The small molecule below binds the protein below.
Small molecule (SMILES): N=C(NO)NCCC[C@H](N)C(=O)O

Sequence of chain 1.A:
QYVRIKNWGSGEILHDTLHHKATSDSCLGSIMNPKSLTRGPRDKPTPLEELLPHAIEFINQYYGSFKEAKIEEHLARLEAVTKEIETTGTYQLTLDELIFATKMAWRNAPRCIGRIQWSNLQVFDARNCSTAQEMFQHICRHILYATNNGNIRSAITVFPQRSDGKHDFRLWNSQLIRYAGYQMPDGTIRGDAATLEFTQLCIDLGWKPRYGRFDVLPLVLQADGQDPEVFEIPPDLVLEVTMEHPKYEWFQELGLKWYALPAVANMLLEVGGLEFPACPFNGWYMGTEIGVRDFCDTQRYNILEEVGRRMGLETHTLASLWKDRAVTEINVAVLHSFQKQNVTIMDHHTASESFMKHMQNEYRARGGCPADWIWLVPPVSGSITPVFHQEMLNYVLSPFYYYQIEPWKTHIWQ

Binding-site contacts:
Ligand atom CG contacts residue HEM1 of chain 1.C at 3.7 Å.
Ligand atom N contacts residue GLU295 of chain 1.A at 2.7 Å (salt-bridge).
Ligand atom O contacts residue TYR265 of chain 1.A at 3.5 Å (h-bond).
Ligand atom CA contacts residue HEM1 of chain 1.C at 4.1 Å.
Ligand atom CZ contacts residue TRP290 of chain 1.A at 4.0 Å (hydrophobic).
Ligand atom CB contacts residue GLN181 of chain 1.A at 4.0 Å.
Ligand atom OXT contacts residue GLU295 of chain 1.A at 3.5 Å.
Ligand atom CG contacts residue GLU295 of chain 1.A at 3.5 Å.
Ligand atom CD contacts residue VAL270 of chain 1.A at 3.7 Å (hydrophobic).
Ligand atom OH1 contacts residue PRO268 of chain 1.A at 4.0 Å.
Ligand atom O contacts residue TYR291 of chain 1.A at 3.1 Å (h-bond).
Ligand atom NE contacts residue GLU295 of chain 1.A at 2.9 Å (salt-bridge).
Ligand atom N contacts residue HEM1 of chain 1.C at 3.2 Å (h-bond).
Ligand atom NH1 contacts residue PRO268 of chain 1.A at 3.9 Å.
Ligand atom CD contacts residue PRO268 of chain 1.A at 4.0 Å (hydrophobic).
Ligand atom CA contacts residue GLU295 of chain 1.A at 3.4 Å.
Ligand atom OXT contacts residue ASP300 of chain 1.A at 2.8 Å (salt-bridge).
Ligand atom C contacts residue GLU295 of chain 1.A at 4.1 Å.
Ligand atom CZ contacts residue PRO268 of chain 1.A at 3.6 Å (hydrophobic).
Ligand atom O contacts residue ASP300 of chain 1.A at 3.8 Å.
Ligand atom NH2 contacts residue PRO268 of chain 1.A at 3.9 Å.
Ligand atom OXT contacts residue TYR291 of chain 1.A at 3.0 Å.
Ligand atom CD contacts residue GLU295 of chain 1.A at 3.8 Å.
Ligand atom NH2 contacts residue TYR291 of chain 1.A at 4.1 Å.
Ligand atom CZ contacts residue HEM1 of chain 1.C at 3.8 Å.
Ligand atom CA contacts residue GLN181 of chain 1.A at 4.0 Å.
Ligand atom NH1 contacts residue HEM1 of chain 1.C at 3.6 Å (h-bond).
Ligand atom CZ contacts residue GLU295 of chain 1.A at 3.7 Å.
Ligand atom OH1 contacts residue TRP290 of chain 1.A at 3.9 Å.
Ligand atom OH1 contacts residue GLY289 of chain 1.A at 3.2 Å (h-bond).
Ligand atom C contacts residue ASP300 of chain 1.A at 3.6 Å.
Ligand atom NH2 contacts residue TRP290 of chain 1.A at 2.8 Å (h-bond).
Ligand atom O contacts residue GLN181 of chain 1.A at 3.1 Å (h-bond).
Ligand atom NE contacts residue PRO268 of chain 1.A at 3.6 Å.
Ligand atom OH1 contacts residue HEM1 of chain 1.C at 3.0 Å (h-bond).
Ligand atom CB contacts residue GLU295 of chain 1.A at 3.2 Å.
Ligand atom NH2 contacts residue GLU295 of chain 1.A at 3.1 Å (salt-bridge).
Ligand atom C contacts residue TYR291 of chain 1.A at 3.4 Å (hydrophobic).
Ligand atom NH2 contacts residue HEM1 of chain 1.C at 3.3 Å.
Ligand atom C contacts residue GLN181 of chain 1.A at 4.0 Å.